The protein below binds the small molecule below.
Small molecule (SMILES): CC(=O)N[C@@H]1[C@@H](O)[C@H](O)[C@@H](CO)O[C@H]1O

Binding-site contacts:
Ligand atom O5 contacts residue ASN200 of chain 19.E at 2.5 Å (h-bond).
Ligand atom O7 contacts residue ASN200 of chain 19.E at 3.3 Å (h-bond).
Ligand atom C8 contacts residue LEU192 of chain 19.E at 3.7 Å (hydrophobic).
Ligand atom C4 contacts residue ASN200 of chain 19.E at 3.8 Å.
Ligand atom C5 contacts residue ASN200 of chain 19.E at 3.3 Å.
Ligand atom N2 contacts residue ASN200 of chain 19.E at 3.3 Å (h-bond).
Ligand atom C5 contacts residue SER197 of chain 19.E at 4.2 Å.
Ligand atom C2 contacts residue LEU192 of chain 19.E at 4.3 Å (hydrophobic).
Ligand atom C3 contacts residue ASN200 of chain 19.E at 3.7 Å.
Ligand atom C7 contacts residue LEU192 of chain 19.E at 3.8 Å (hydrophobic).
Ligand atom O6 contacts residue ASN200 of chain 19.E at 3.0 Å (h-bond).
Ligand atom O7 contacts residue LYS203 of chain 19.E at 4.0 Å.
Ligand atom C2 contacts residue ASN200 of chain 19.E at 2.5 Å.
Ligand atom C8 contacts residue VAL205 of chain 19.E at 3.7 Å (hydrophobic).
Ligand atom C7 contacts residue ASN200 of chain 19.E at 3.6 Å.
Ligand atom C6 contacts residue SER197 of chain 19.E at 4.3 Å.
Ligand atom N2 contacts residue LEU192 of chain 19.E at 3.5 Å.
Ligand atom C1 contacts residue ASN200 of chain 19.E at 1.4 Å.
Ligand atom C6 contacts residue LEU199 of chain 19.E at 4.1 Å (hydrophobic).
Ligand atom C6 contacts residue ASN200 of chain 19.E at 3.3 Å.
Ligand atom O5 contacts residue SER197 of chain 19.E at 4.0 Å.
Ligand atom C1 contacts residue LEU192 of chain 19.E at 3.9 Å (hydrophobic).

Sequence of chain 19.E:
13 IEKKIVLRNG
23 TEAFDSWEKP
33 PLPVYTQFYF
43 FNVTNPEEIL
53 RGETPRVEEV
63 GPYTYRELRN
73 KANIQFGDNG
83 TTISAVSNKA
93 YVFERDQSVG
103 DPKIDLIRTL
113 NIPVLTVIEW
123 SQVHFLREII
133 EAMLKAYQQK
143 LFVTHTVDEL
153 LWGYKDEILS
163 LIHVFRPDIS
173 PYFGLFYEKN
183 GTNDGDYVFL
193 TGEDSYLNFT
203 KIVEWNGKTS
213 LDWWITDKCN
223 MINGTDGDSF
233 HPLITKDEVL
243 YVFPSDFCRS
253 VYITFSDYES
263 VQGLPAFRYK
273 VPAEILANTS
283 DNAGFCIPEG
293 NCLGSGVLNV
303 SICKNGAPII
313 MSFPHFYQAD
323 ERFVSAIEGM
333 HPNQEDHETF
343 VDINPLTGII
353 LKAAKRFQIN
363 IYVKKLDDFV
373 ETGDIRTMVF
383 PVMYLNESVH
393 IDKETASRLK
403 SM